Sequence of chain 1.A:
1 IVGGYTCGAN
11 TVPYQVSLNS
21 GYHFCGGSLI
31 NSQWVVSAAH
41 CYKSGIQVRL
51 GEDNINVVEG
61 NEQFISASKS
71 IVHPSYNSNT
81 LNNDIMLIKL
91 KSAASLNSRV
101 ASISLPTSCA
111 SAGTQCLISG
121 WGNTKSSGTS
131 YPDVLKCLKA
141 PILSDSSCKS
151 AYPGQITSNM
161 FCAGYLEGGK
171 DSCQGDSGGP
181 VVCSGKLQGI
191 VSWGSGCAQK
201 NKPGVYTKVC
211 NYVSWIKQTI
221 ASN

This protein binds this small molecule.
Small molecule (SMILES): COc1cc(-c2ccccc2)c([O-])c(-c2cc3cc(C(N)=[NH2+])ccc3[nH]2)c1

Binding-site contacts:
Ligand atom C8 contacts residue GLN174 of chain 1.A at 3.6 Å.
Ligand atom N1 contacts residue GLY196 of chain 1.A at 2.6 Å (h-bond).
Ligand atom C3 contacts residue VAL191 of chain 1.A at 3.6 Å (hydrophobic).
Ligand atom C1B contacts residue HIS40 of chain 1.A at 3.7 Å.
Ligand atom C6B contacts residue HIS40 of chain 1.A at 3.6 Å.
Ligand atom C1 contacts residue TRP193 of chain 1.A at 3.8 Å (hydrophobic).
Ligand atom C3B contacts residue PHE24 of chain 1.A at 3.8 Å (hydrophobic).
Ligand atom N1 contacts residue GLY194 of chain 1.A at 3.7 Å.
Ligand atom C8 contacts residue SER177 of chain 1.A at 3.7 Å.
Ligand atom N2 contacts residue ASP171 of chain 1.A at 2.9 Å (salt-bridge).
Ligand atom C7 contacts residue ASP171 of chain 1.A at 3.3 Å.
Ligand atom N3 contacts residue SER177 of chain 1.A at 2.8 Å (h-bond).
Ligand atom C3B contacts residue CYS25 of chain 1.A at 3.4 Å (hydrophobic).
Ligand atom N1 contacts residue CYS197 of chain 1.A at 3.7 Å.
Ligand atom C1' contacts residue GLN174 of chain 1.A at 3.6 Å.
Ligand atom O6' contacts residue HIS40 of chain 1.A at 2.6 Å (h-bond).
Ligand atom C3 contacts residue SER192 of chain 1.A at 3.9 Å.
Ligand atom C3 contacts residue SER177 of chain 1.A at 3.7 Å.
Ligand atom C3 contacts residue CYS173 of chain 1.A at 3.7 Å (hydrophobic).
Ligand atom C2' contacts residue GLN174 of chain 1.A at 3.5 Å.
Ligand atom N3 contacts residue GLN174 of chain 1.A at 3.7 Å.
Ligand atom C4B contacts residue HIS40 of chain 1.A at 3.4 Å.
Ligand atom C2 contacts residue SER172 of chain 1.A at 3.5 Å.
Ligand atom C5 contacts residue CYS173 of chain 1.A at 3.9 Å (hydrophobic).
Ligand atom C7 contacts residue GLY196 of chain 1.A at 3.8 Å.
Ligand atom C6' contacts residue HIS40 of chain 1.A at 3.6 Å.
Ligand atom O3' contacts residue GLN174 of chain 1.A at 3.8 Å.
Ligand atom C4 contacts residue CYS173 of chain 1.A at 3.8 Å (hydrophobic).
Ligand atom O6' contacts residue SER177 of chain 1.A at 2.0 Å (h-bond).
Ligand atom C1 contacts residue SER172 of chain 1.A at 3.6 Å.
Ligand atom N1 contacts residue SER172 of chain 1.A at 3.5 Å (h-bond).
Ligand atom N2 contacts residue GLY204 of chain 1.A at 3.5 Å.
Ligand atom C5 contacts residue GLN174 of chain 1.A at 3.8 Å.
Ligand atom C6 contacts residue GLY196 of chain 1.A at 3.8 Å.
Ligand atom C6' contacts residue SER177 of chain 1.A at 3.3 Å.
Ligand atom C7 contacts residue SER172 of chain 1.A at 3.1 Å.
Ligand atom C4 contacts residue SER177 of chain 1.A at 3.6 Å.
Ligand atom C5B contacts residue HIS40 of chain 1.A at 3.3 Å.
Ligand atom N2 contacts residue SER172 of chain 1.A at 3.0 Å (h-bond).
Ligand atom N1 contacts residue ASP171 of chain 1.A at 2.8 Å (salt-bridge).